This small molecule binds to this protein.
Small molecule (SMILES): CCCCO

Sequence of chain 1.D:
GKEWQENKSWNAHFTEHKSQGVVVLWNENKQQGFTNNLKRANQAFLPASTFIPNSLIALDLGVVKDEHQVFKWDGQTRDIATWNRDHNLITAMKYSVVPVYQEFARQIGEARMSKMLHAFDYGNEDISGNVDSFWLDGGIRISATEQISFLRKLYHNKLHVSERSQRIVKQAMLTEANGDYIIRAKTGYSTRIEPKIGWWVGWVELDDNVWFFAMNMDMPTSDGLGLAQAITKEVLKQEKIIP

Binding-site contacts:
Ligand atom OH contacts residue ARG169 of chain 1.D at 4.2 Å.
Ligand atom OH contacts residue HIS173 of chain 1.D at 3.9 Å.
Ligand atom C2 contacts residue HIS173 of chain 1.D at 4.5 Å.
Ligand atom C1 contacts residue GLU44 of chain 1.D at 4.4 Å.
Ligand atom C2 contacts residue LYS175 of chain 1.D at 4.5 Å.
Ligand atom C3 contacts residue HIS173 of chain 1.D at 3.8 Å.
Ligand atom C4 contacts residue HIS173 of chain 1.D at 3.8 Å.
Ligand atom C1 contacts residue HIS173 of chain 1.D at 3.8 Å.
Ligand atom C3 contacts residue LYS175 of chain 1.D at 3.9 Å.
Ligand atom C4 contacts residue ARG169 of chain 1.D at 3.7 Å.
Ligand atom OH contacts residue LYS175 of chain 1.D at 4.4 Å.